A small-molecule ligand and the protein it binds are described below.
Small molecule (SMILES): C[C@H](N)C(=O)N[C@@H](C)C(=O)N[C@H](C(=O)N[C@@H](CCCCN)C(=O)N[C@@H](C)C(=O)N[C@@H](C)C(=O)N[C@@H](CCCN=C(N)N)C(=O)N[C@@H](CCCCN)C(=O)N[C@H](C=O)CO)[C@@H](C)O

Sequence of chain 1.B:
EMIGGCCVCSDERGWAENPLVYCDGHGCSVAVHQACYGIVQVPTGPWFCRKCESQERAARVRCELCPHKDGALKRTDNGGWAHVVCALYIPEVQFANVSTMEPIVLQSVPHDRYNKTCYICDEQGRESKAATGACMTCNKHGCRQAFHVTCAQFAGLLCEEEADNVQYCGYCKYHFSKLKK

Binding-site contacts:
Ligand atom NH2 contacts residue ASP186 of chain 1.B at 2.7 Å (salt-bridge).
Ligand atom CA contacts residue ALA54 of chain 1.B at 3.4 Å (hydrophobic).
Ligand atom NZ contacts residue ALA106 of chain 1.B at 2.8 Å (h-bond).
Ligand atom CA contacts residue VAL117 of chain 1.B at 3.7 Å (hydrophobic).
Ligand atom CB contacts residue ASP186 of chain 1.B at 3.2 Å.
Ligand atom NZ contacts residue LEU107 of chain 1.B at 3.3 Å (h-bond).
Ligand atom NZ contacts residue GLU179 of chain 1.B at 3.1 Å (salt-bridge).
Ligand atom O contacts residue LEU107 of chain 1.B at 3.6 Å.
Ligand atom OG contacts residue ASN187 of chain 1.B at 2.8 Å.
Ligand atom NZ contacts residue VAL112 of chain 1.B at 3.0 Å (h-bond).
Ligand atom CB contacts residue LEU107 of chain 1.B at 3.6 Å (hydrophobic).
Ligand atom CA contacts residue TYR190 of chain 1.B at 3.3 Å (hydrophobic).
Ligand atom C contacts residue ALA54 of chain 1.B at 3.6 Å (hydrophobic).
Ligand atom OG contacts residue VAL188 of chain 1.B at 3.5 Å (h-bond).
Ligand atom NE contacts residue ASP186 of chain 1.B at 2.9 Å.
Ligand atom N contacts residue VAL188 of chain 1.B at 3.2 Å (h-bond).
Ligand atom N contacts residue ALA54 of chain 1.B at 3.0 Å (h-bond).
Ligand atom O contacts residue ASN187 of chain 1.B at 3.3 Å.
Ligand atom CG2 contacts residue SER118 of chain 1.B at 3.5 Å.
Ligand atom CB contacts residue MET120 of chain 1.B at 3.7 Å (hydrophobic).
Ligand atom CD contacts residue TYR190 of chain 1.B at 3.4 Å (hydrophobic).
Ligand atom CB contacts residue ALA54 of chain 1.B at 3.5 Å (hydrophobic).
Ligand atom OG1 contacts residue VAL117 of chain 1.B at 2.5 Å (h-bond).
Ligand atom CG contacts residue ALA54 of chain 1.B at 3.7 Å (hydrophobic).
Ligand atom NZ contacts residue PRO110 of chain 1.B at 3.3 Å (h-bond).
Ligand atom CE contacts residue CYS55 of chain 1.B at 3.6 Å (hydrophobic).
Ligand atom O contacts residue VAL188 of chain 1.B at 2.6 Å (h-bond).
Ligand atom CA contacts residue ASP186 of chain 1.B at 3.6 Å.
Ligand atom CB contacts residue VAL117 of chain 1.B at 3.5 Å (hydrophobic).
Ligand atom C contacts residue TYR190 of chain 1.B at 3.5 Å (hydrophobic).
Ligand atom CB contacts residue MET120 of chain 1.B at 3.5 Å (hydrophobic).
Ligand atom CE contacts residue PRO110 of chain 1.B at 3.5 Å (hydrophobic).
Ligand atom CZ contacts residue ASP186 of chain 1.B at 3.6 Å.
Ligand atom O contacts residue TYR190 of chain 1.B at 2.9 Å (h-bond).
Ligand atom CB contacts residue PHE114 of chain 1.B at 3.5 Å (hydrophobic).
Ligand atom CG2 contacts residue VAL117 of chain 1.B at 3.5 Å (hydrophobic).
Ligand atom CE contacts residue LEU107 of chain 1.B at 3.4 Å (hydrophobic).
Ligand atom CB contacts residue TYR190 of chain 1.B at 3.4 Å (hydrophobic).
Ligand atom O contacts residue ASP186 of chain 1.B at 3.7 Å.
Ligand atom NZ contacts residue ILE109 of chain 1.B at 2.6 Å (h-bond).